Sequence of chain 50.C:
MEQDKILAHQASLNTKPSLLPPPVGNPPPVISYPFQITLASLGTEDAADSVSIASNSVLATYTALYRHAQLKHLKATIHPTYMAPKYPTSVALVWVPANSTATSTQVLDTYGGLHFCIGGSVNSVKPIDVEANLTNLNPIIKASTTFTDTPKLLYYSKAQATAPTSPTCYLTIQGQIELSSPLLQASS

Sequence of chain 49.D:
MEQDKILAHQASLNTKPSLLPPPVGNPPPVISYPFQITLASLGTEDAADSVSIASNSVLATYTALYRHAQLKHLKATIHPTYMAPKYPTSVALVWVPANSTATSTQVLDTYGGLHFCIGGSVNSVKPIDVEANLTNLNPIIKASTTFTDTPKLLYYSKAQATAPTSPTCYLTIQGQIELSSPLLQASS

Binding-site contacts:
Ligand atom C6 contacts residue GLY113 of chain 49.C at 1.8 Å.
Ligand atom O4' contacts residue VAL94 of chain 49.C at 2.7 Å.
Ligand atom C4 contacts residue LEU93 of chain 49.C at 2.9 Å (hydrophobic).
Ligand atom N3 contacts residue LEU114 of chain 49.C at 2.9 Å (h-bond).
Ligand atom C4 contacts residue VAL94 of chain 49.C at 2.8 Å (hydrophobic).
Ligand atom C4' contacts residue TRP95 of chain 49.C at 3.0 Å (hydrophobic).
Ligand atom N3 contacts residue LEU93 of chain 49.C at 1.6 Å (h-bond).
Ligand atom C5 contacts residue THR110 of chain 49.C at 2.9 Å.
Ligand atom C2 contacts residue VAL94 of chain 49.C at 1.7 Å (hydrophobic).
Ligand atom C4 contacts residue VAL107 of chain 49.C at 2.6 Å (hydrophobic).
Ligand atom OP1 contacts residue ASN136 of chain 49.C at 2.4 Å (h-bond).
Ligand atom OP2 contacts residue ASN133 of chain 49.C at 2.5 Å.
Ligand atom O3' contacts residue GLU131 of chain 49.C at 2.8 Å (salt-bridge).
Ligand atom O4 contacts residue VAL107 of chain 49.C at 1.8 Å.
Ligand atom O2 contacts residue LEU93 of chain 49.C at 1.9 Å (h-bond).
Ligand atom C2 contacts residue LEU93 of chain 49.C at 2.0 Å (hydrophobic).
Ligand atom O4' contacts residue TRP95 of chain 49.C at 2.8 Å (h-bond).
Ligand atom N3 contacts residue VAL94 of chain 49.C at 2.3 Å.
Ligand atom N3 contacts residue VAL107 of chain 49.C at 2.9 Å.
Ligand atom C6 contacts residue GLY112 of chain 49.C at 2.2 Å.
Ligand atom C5 contacts residue GLY113 of chain 49.C at 1.2 Å.
Ligand atom O4 contacts residue LEU114 of chain 49.C at 2.8 Å (h-bond).
Ligand atom O2 contacts residue VAL94 of chain 49.C at 1.5 Å.
Ligand atom N1 contacts residue GLY112 of chain 49.C at 2.9 Å (h-bond).
Ligand atom C1' contacts residue VAL94 of chain 49.C at 2.6 Å (hydrophobic).
Ligand atom N1 contacts residue GLY113 of chain 49.C at 2.8 Å.
Ligand atom C6 contacts residue TYR111 of chain 49.C at 3.1 Å (hydrophobic).
Ligand atom O5' contacts residue ASN133 of chain 49.C at 2.9 Å (h-bond).
Ligand atom C5 contacts residue GLY112 of chain 49.C at 2.6 Å.
Ligand atom O2' contacts residue TRP95 of chain 49.C at 2.5 Å.
Ligand atom N3 contacts residue GLY113 of chain 49.C at 2.1 Å.
Ligand atom N1 contacts residue VAL94 of chain 49.C at 1.9 Å.
Ligand atom O4 contacts residue GLY113 of chain 49.C at 2.0 Å.
Ligand atom C4 contacts residue LEU114 of chain 49.C at 2.8 Å (hydrophobic).
Ligand atom C2 contacts residue GLY113 of chain 49.C at 2.8 Å.
Ligand atom C4 contacts residue GLY113 of chain 49.C at 1.2 Å.
Ligand atom C6 contacts residue VAL94 of chain 49.C at 1.8 Å (hydrophobic).
Ligand atom O4 contacts residue GLU131 of chain 49.C at 2.6 Å (salt-bridge).
Ligand atom C5 contacts residue VAL94 of chain 49.C at 2.5 Å (hydrophobic).
Ligand atom C1' contacts residue TRP95 of chain 49.C at 2.4 Å (hydrophobic).

This protein binds this small molecule.
Small molecule (SMILES): O=c1ccn([C@@H]2O[C@H](CO[P](=O)(O)O[C@H]3[C@@H](O)[C@H](n4ccc(=O)[nH]c4=O)O[C@@H]3COP(=O)(O)O)[C@@H](O)[C@H]2O)c(=O)[nH]1

Sequence of chain 49.C:
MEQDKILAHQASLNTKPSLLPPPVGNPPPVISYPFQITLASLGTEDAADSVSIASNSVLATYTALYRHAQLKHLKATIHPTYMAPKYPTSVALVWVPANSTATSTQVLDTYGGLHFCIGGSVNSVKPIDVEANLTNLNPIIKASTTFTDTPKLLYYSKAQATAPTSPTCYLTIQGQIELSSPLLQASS